Sequence of chain 1.A:
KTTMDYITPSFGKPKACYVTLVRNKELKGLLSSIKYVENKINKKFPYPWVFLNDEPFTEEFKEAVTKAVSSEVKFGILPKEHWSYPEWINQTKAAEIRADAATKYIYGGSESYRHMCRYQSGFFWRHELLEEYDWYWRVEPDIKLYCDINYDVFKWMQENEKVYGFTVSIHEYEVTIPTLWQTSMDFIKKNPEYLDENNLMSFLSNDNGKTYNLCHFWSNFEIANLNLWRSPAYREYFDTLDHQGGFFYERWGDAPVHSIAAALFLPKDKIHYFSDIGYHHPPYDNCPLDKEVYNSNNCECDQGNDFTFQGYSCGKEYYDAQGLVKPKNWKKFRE

Binding-site contacts:
Ligand atom C6 contacts residue GLU109 of chain 1.A at 3.7 Å.
Ligand atom C7 contacts residue ASN103 of chain 1.A at 3.5 Å.
Ligand atom C6 contacts residue LYS106 of chain 1.A at 4.2 Å.
Ligand atom C1 contacts residue LYS106 of chain 1.A at 4.4 Å.
Ligand atom O5 contacts residue ASN103 of chain 1.A at 2.4 Å (h-bond).
Ligand atom C8 contacts residue GLU109 of chain 1.A at 3.4 Å.
Ligand atom C6 contacts residue GLU109 of chain 1.A at 3.4 Å.
Ligand atom O5 contacts residue LYS106 of chain 1.A at 3.5 Å.
Ligand atom C7 contacts residue GLU109 of chain 1.A at 4.2 Å.
Ligand atom O7 contacts residue ASN103 of chain 1.A at 3.8 Å.
Ligand atom O6 contacts residue LYS106 of chain 1.A at 4.4 Å.
Ligand atom C5 contacts residue LYS106 of chain 1.A at 4.5 Å.
Ligand atom O6 contacts residue GLU109 of chain 1.A at 3.1 Å (salt-bridge).
Ligand atom C5 contacts residue ASN103 of chain 1.A at 3.7 Å.
Ligand atom C8 contacts residue ASN103 of chain 1.A at 4.4 Å.
Ligand atom C1 contacts residue ASN103 of chain 1.A at 1.4 Å.
Ligand atom C5 contacts residue THR105 of chain 1.A at 4.1 Å.
Ligand atom O6 contacts residue GLU109 of chain 1.A at 4.1 Å.
Ligand atom O5 contacts residue THR105 of chain 1.A at 4.3 Å.
Ligand atom N2 contacts residue GLU109 of chain 1.A at 4.0 Å.
Ligand atom C2 contacts residue ASN103 of chain 1.A at 2.4 Å.
Ligand atom C6 contacts residue THR105 of chain 1.A at 3.9 Å.
Ligand atom N2 contacts residue ASN103 of chain 1.A at 2.9 Å (h-bond).
Ligand atom C8 contacts residue THR105 of chain 1.A at 4.3 Å.
Ligand atom C4 contacts residue ASN103 of chain 1.A at 4.2 Å.
Ligand atom O4 contacts residue GLU109 of chain 1.A at 3.9 Å.
Ligand atom C3 contacts residue ASN103 of chain 1.A at 3.8 Å.

A small-molecule ligand and the protein it binds are described below.
Small molecule (SMILES): CC(=O)N[C@H]1[C@H](O[C@H]2[C@H](O)[C@@H](NC(C)=O)CO[C@@H]2CO)O[C@H](CO)[C@@H](O[C@@H]2O[C@H](CO[C@H]3O[C@H](CO[C@H]4O[C@H](CO)[C@@H](O)[C@H](O)[C@@H]4O)[C@@H](O)[C@H](O[C@H]4O[C@H](CO)[C@@H](O)[C@H](O)[C@@H]4O)[C@@H]3O)[C@@H](O)[C@H](O[C@H]3O[C@H](CO)[C@@H](O)[C@H](O)[C@@H]3O[C@H]3O[C@H](CO)[C@@H](O)[C@H](O)[C@@H]3O)[C@@H]2O)[C@@H]1O